Sequence of chain 2.A:
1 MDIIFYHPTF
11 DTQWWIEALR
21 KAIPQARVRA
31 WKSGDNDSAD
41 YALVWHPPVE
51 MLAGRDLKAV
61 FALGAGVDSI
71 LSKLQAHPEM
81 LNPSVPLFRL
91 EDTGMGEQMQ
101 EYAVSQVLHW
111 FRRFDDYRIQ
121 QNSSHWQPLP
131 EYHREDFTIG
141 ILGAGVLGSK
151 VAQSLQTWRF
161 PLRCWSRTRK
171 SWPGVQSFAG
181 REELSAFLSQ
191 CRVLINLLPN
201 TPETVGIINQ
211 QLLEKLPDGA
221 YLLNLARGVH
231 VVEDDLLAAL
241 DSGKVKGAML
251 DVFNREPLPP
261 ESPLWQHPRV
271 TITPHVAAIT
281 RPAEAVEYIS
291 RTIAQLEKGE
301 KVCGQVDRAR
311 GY

A protein and the small-molecule ligand that binds it are described below.
Small molecule (SMILES): NC(N)=NCCCC(=O)C(=O)O

Binding-site contacts:
Ligand atom O04 contacts residue PHE10 of chain 2.A at 3.9 Å.
Ligand atom O03 contacts residue GOL1 of chain 2.D at 4.2 Å.
Ligand atom C02 contacts residue ASP11 of chain 2.A at 3.5 Å.
Ligand atom C01 contacts residue TRP15 of chain 2.A at 4.0 Å (hydrophobic).
Ligand atom N10 contacts residue ILE279 of chain 2.A at 4.2 Å.
Ligand atom N11 contacts residue GOL1 of chain 2.D at 4.2 Å.
Ligand atom N08 contacts residue THR280 of chain 2.A at 4.1 Å.
Ligand atom C02 contacts residue PHE10 of chain 2.A at 3.6 Å (hydrophobic).
Ligand atom C02 contacts residue GOL1 of chain 2.D at 3.7 Å.
Ligand atom C02 contacts residue TRP15 of chain 2.A at 3.9 Å (hydrophobic).
Ligand atom O12 contacts residue PRO282 of chain 2.A at 3.4 Å.
Ligand atom C05 contacts residue GOL1 of chain 2.D at 3.7 Å.
Ligand atom C07 contacts residue ILE279 of chain 2.A at 3.9 Å (hydrophobic).
Ligand atom C09 contacts residue ILE279 of chain 2.A at 4.0 Å (hydrophobic).
Ligand atom C06 contacts residue THR280 of chain 2.A at 3.7 Å.
Ligand atom C01 contacts residue PRO282 of chain 2.A at 4.2 Å (hydrophobic).
Ligand atom N10 contacts residue THR280 of chain 2.A at 3.5 Å (h-bond).
Ligand atom O12 contacts residue GOL1 of chain 2.D at 4.3 Å.
Ligand atom C09 contacts residue THR280 of chain 2.A at 4.3 Å.
Ligand atom O12 contacts residue PHE10 of chain 2.A at 3.6 Å.
Ligand atom C09 contacts residue GOL1 of chain 2.D at 4.1 Å.
Ligand atom C01 contacts residue GOL1 of chain 2.D at 3.7 Å.
Ligand atom O04 contacts residue ASP11 of chain 2.A at 3.0 Å (salt-bridge).
Ligand atom C06 contacts residue PHE10 of chain 2.A at 3.8 Å (hydrophobic).
Ligand atom O03 contacts residue ASP11 of chain 2.A at 3.3 Å (salt-bridge).
Ligand atom C07 contacts residue THR280 of chain 2.A at 3.1 Å.
Ligand atom O04 contacts residue GOL1 of chain 2.D at 3.2 Å (h-bond).
Ligand atom C01 contacts residue PHE10 of chain 2.A at 3.5 Å (hydrophobic).
Ligand atom O03 contacts residue PHE10 of chain 2.A at 3.4 Å.
Ligand atom O12 contacts residue TRP15 of chain 2.A at 3.2 Å (h-bond).
Ligand atom C05 contacts residue PHE10 of chain 2.A at 3.7 Å (hydrophobic).
Ligand atom O04 contacts residue TRP15 of chain 2.A at 3.3 Å (h-bond).
Ligand atom N08 contacts residue GOL1 of chain 2.D at 4.2 Å.
Ligand atom N08 contacts residue ILE279 of chain 2.A at 3.9 Å.
Ligand atom O03 contacts residue THR9 of chain 2.A at 4.3 Å.
Ligand atom N10 contacts residue PRO282 of chain 2.A at 3.8 Å.